Binding-site contacts:
Ligand atom O4 contacts residue PRO231 of chain 23.C at 3.8 Å.
Ligand atom C6 contacts residue PRO231 of chain 23.C at 4.0 Å (hydrophobic).
Ligand atom C5 contacts residue PRO274 of chain 23.A at 3.9 Å (hydrophobic).
Ligand atom O4 contacts residue ASN275 of chain 23.A at 3.0 Å (h-bond).
Ligand atom N5 contacts residue ASN275 of chain 23.A at 3.5 Å (h-bond).
Ligand atom C4 contacts residue ASN275 of chain 23.A at 3.8 Å.
Ligand atom C4 contacts residue ASP232 of chain 23.C at 3.5 Å.
Ligand atom C6 contacts residue ASP91 of chain 23.C at 3.9 Å.
Ligand atom O4 contacts residue ASP232 of chain 23.C at 2.8 Å (salt-bridge).
Ligand atom C3 contacts residue ARG95 of chain 23.C at 3.9 Å.
Ligand atom C5 contacts residue ASN275 of chain 23.A at 3.5 Å.
Ligand atom C4 contacts residue ARG104 of chain 23.C at 4.0 Å.
Ligand atom O7 contacts residue SER180 of chain 23.C at 3.7 Å.
Ligand atom C10 contacts residue ASN275 of chain 23.A at 3.2 Å.
Ligand atom C3 contacts residue ASP232 of chain 23.C at 4.1 Å.
Ligand atom O3 contacts residue PRO274 of chain 23.A at 3.9 Å.
Ligand atom C4 contacts residue PRO231 of chain 23.C at 3.4 Å (hydrophobic).
Ligand atom C10 contacts residue PRO231 of chain 23.C at 3.9 Å (hydrophobic).
Ligand atom O10 contacts residue ARG270 of chain 23.A at 4.0 Å.
Ligand atom N5 contacts residue PRO231 of chain 23.C at 2.9 Å (h-bond).
Ligand atom C4 contacts residue PRO274 of chain 23.A at 4.0 Å (hydrophobic).
Ligand atom C3 contacts residue ARG104 of chain 23.C at 3.9 Å.
Ligand atom C11 contacts residue ILE233 of chain 23.C at 3.8 Å (hydrophobic).
Ligand atom C11 contacts residue GLY234 of chain 23.C at 3.9 Å.
Ligand atom C4 contacts residue ASP91 of chain 23.C at 3.3 Å.
Ligand atom O3 contacts residue GLY282 of chain 23.A at 3.4 Å.
Ligand atom O6 contacts residue PRO274 of chain 23.A at 3.7 Å.
Ligand atom O4 contacts residue ASP91 of chain 23.C at 2.8 Å (salt-bridge).
Ligand atom O3 contacts residue ASP91 of chain 23.C at 4.0 Å.
Ligand atom O1B contacts residue ARG104 of chain 23.C at 2.8 Å (salt-bridge).
Ligand atom C3 contacts residue PRO274 of chain 23.A at 4.1 Å (hydrophobic).
Ligand atom C3 contacts residue PRO274 of chain 23.A at 3.8 Å (hydrophobic).
Ligand atom O7 contacts residue PRO274 of chain 23.A at 3.4 Å.
Ligand atom C5 contacts residue PRO231 of chain 23.C at 3.6 Å (hydrophobic).
Ligand atom C1 contacts residue ARG104 of chain 23.C at 3.7 Å.
Ligand atom O4 contacts residue ARG95 of chain 23.C at 3.6 Å.
Ligand atom C11 contacts residue PRO231 of chain 23.C at 4.0 Å (hydrophobic).
Ligand atom O6 contacts residue ASP91 of chain 23.C at 3.3 Å.
Ligand atom C11 contacts residue ASP232 of chain 23.C at 3.8 Å.
Ligand atom O10 contacts residue ASN275 of chain 23.A at 2.9 Å (h-bond).

A protein and the small-molecule ligand that binds it are described below.
Small molecule (SMILES): CC(=O)N[C@@H]1[C@@H](O)[C@H](O[C@@H]2O[C@H](CO[C@]3(C(=O)O)C[C@H](O)[C@@H](NC(C)=O)[C@H]([C@H](O)[C@H](O)CO)O3)[C@H](O)[C@H](O)[C@H]2O)[C@@H](CO)O[C@H]1O

Sequence of chain 23.C:
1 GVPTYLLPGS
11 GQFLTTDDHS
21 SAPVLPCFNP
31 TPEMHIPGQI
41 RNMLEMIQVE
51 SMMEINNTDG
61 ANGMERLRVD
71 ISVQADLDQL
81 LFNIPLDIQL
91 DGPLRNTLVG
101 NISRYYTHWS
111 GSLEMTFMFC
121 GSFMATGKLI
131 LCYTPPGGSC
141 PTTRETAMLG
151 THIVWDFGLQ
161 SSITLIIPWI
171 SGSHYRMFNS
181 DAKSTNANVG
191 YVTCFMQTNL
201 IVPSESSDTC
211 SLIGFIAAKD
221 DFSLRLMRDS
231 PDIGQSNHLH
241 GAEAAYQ

Sequence of chain 23.A:
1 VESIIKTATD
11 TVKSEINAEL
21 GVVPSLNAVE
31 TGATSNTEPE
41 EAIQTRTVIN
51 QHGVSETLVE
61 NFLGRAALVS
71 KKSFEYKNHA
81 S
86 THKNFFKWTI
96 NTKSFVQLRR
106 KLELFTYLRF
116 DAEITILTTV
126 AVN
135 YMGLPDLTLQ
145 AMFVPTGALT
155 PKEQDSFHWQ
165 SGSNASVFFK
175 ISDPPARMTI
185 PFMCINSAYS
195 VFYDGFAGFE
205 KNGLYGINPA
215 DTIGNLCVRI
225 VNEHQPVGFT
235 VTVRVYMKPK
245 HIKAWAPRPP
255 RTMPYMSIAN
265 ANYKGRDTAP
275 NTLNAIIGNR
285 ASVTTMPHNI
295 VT